Binding-site contacts:
Ligand atom C2 contacts residue ASN94 of chain 1.B at 3.7 Å.
Ligand atom O6 contacts residue THR156 of chain 1.B at 2.7 Å (h-bond).
Ligand atom C4 contacts residue HIS100 of chain 1.B at 3.4 Å.
Ligand atom C6 contacts residue TRP157 of chain 1.B at 3.6 Å (hydrophobic).
Ligand atom O4 contacts residue GLU160 of chain 1.B at 2.7 Å (salt-bridge).
Ligand atom O2 contacts residue ASN94 of chain 1.B at 2.7 Å (h-bond).
Ligand atom C6 contacts residue ASP21 of chain 1.B at 3.9 Å.
Ligand atom O4 contacts residue GLY158 of chain 1.B at 3.2 Å (h-bond).
Ligand atom O3 contacts residue ASP21 of chain 1.B at 2.8 Å (salt-bridge).
Ligand atom O6 contacts residue TRP157 of chain 1.B at 3.7 Å.
Ligand atom O3 contacts residue THR35 of chain 1.B at 2.8 Å (h-bond).
Ligand atom C3 contacts residue LYS26 of chain 1.B at 3.6 Å.
Ligand atom C2 contacts residue GLY158 of chain 1.B at 3.8 Å.
Ligand atom C5 contacts residue GLY158 of chain 1.B at 3.8 Å.
Ligand atom C3 contacts residue ASP21 of chain 1.B at 3.6 Å.
Ligand atom C4 contacts residue TRP157 of chain 1.B at 3.8 Å (hydrophobic).
Ligand atom O2 contacts residue ASP21 of chain 1.B at 2.5 Å (salt-bridge).
Ligand atom O3 contacts residue ASN94 of chain 1.B at 3.4 Å (h-bond).
Ligand atom C1 contacts residue GLY158 of chain 1.B at 3.6 Å.
Ligand atom C5 contacts residue ASP21 of chain 1.B at 3.9 Å.
Ligand atom C4 contacts residue GLU160 of chain 1.B at 3.4 Å.
Ligand atom C6 contacts residue VAL64 of chain 1.B at 3.8 Å (hydrophobic).
Ligand atom O3 contacts residue GLU160 of chain 1.B at 3.5 Å (salt-bridge).
Ligand atom C5 contacts residue TRP157 of chain 1.B at 3.7 Å (hydrophobic).
Ligand atom C3 contacts residue THR35 of chain 1.B at 3.6 Å.
Ligand atom C2 contacts residue ASP21 of chain 1.B at 3.6 Å.
Ligand atom O6 contacts residue TRP157 of chain 1.B at 3.5 Å.
Ligand atom O4 contacts residue THR35 of chain 1.B at 3.9 Å.
Ligand atom C2 contacts residue LYS26 of chain 1.B at 3.8 Å.
Ligand atom O3 contacts residue LYS26 of chain 1.B at 2.6 Å (salt-bridge).
Ligand atom O6 contacts residue ILE22 of chain 1.B at 3.9 Å.
Ligand atom C1 contacts residue HIS100 of chain 1.B at 3.9 Å.
Ligand atom O4 contacts residue HIS100 of chain 1.B at 2.9 Å (h-bond).
Ligand atom O5 contacts residue TRP157 of chain 1.B at 3.2 Å.
Ligand atom O4 contacts residue LYS26 of chain 1.B at 3.2 Å (salt-bridge).
Ligand atom C4 contacts residue THR35 of chain 1.B at 3.6 Å.
Ligand atom C6 contacts residue THR156 of chain 1.B at 3.4 Å.
Ligand atom O5 contacts residue GLY158 of chain 1.B at 3.0 Å (h-bond).
Ligand atom O3 contacts residue ASP23 of chain 1.B at 3.3 Å.
Ligand atom C6 contacts residue ILE22 of chain 1.B at 3.5 Å (hydrophobic).

Sequence of chain 1.B:
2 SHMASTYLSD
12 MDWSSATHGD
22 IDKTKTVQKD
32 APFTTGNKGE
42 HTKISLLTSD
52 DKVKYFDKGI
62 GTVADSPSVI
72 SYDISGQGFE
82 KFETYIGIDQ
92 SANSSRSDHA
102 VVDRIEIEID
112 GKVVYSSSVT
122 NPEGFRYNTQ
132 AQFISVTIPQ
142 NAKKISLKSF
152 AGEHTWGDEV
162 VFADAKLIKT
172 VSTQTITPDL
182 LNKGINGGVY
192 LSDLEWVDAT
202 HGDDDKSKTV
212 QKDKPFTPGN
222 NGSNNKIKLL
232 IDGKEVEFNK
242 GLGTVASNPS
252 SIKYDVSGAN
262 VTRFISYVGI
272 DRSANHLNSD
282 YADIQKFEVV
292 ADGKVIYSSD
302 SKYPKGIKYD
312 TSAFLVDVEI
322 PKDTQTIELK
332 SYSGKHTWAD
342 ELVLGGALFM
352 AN

A protein and the small-molecule ligand that binds it are described below.
Small molecule (SMILES): CC(=O)N[C@@H]1[C@@H](O)[C@H](O[C@@H]2O[C@H](CO)[C@H](O)[C@H](O[C@H]3O[C@H](CO)[C@H](O)[C@H](O)[C@H]3O)[C@H]2O[C@@H]2O[C@@H](C)[C@@H](O)[C@@H](O)[C@@H]2O)[C@@H](CO)O[C@H]1O